The protein below binds the small molecule below.
Small molecule (SMILES): C[n+]1cn([C@@H]2O[C@H](COP(=O)(O)O)[C@@H](O)[C@H]2O)c2nc(N)[nH]c(=O)c21

Binding-site contacts:
Ligand atom O4' contacts residue TYR248 of chain 1.B at 4.0 Å.
Ligand atom N2 contacts residue GLU250 of chain 1.B at 3.1 Å (salt-bridge).
Ligand atom N1 contacts residue TYR248 of chain 1.B at 3.6 Å.
Ligand atom OP2 contacts residue ARG41 of chain 1.B at 3.5 Å (salt-bridge).
Ligand atom C2 contacts residue TYR248 of chain 1.B at 3.6 Å (hydrophobic).
Ligand atom C4' contacts residue HIS37 of chain 1.B at 4.0 Å.
Ligand atom O6 contacts residue TYR154 of chain 1.B at 3.9 Å.
Ligand atom C2 contacts residue GLU250 of chain 1.B at 3.4 Å.
Ligand atom O6 contacts residue TYR248 of chain 1.B at 3.7 Å.
Ligand atom OP2 contacts residue HIS37 of chain 1.B at 2.5 Å (h-bond).
Ligand atom OP1 contacts residue HIS37 of chain 1.B at 2.6 Å (h-bond).
Ligand atom O3' contacts residue ALA40 of chain 1.B at 4.0 Å.
Ligand atom C3' contacts residue ARG41 of chain 1.B at 3.7 Å.
Ligand atom CN7 contacts residue TYR248 of chain 1.B at 4.0 Å (hydrophobic).
Ligand atom CN7 contacts residue SAH1 of chain 1.Q at 3.8 Å.
Ligand atom O3' contacts residue ARG41 of chain 1.B at 3.4 Å (salt-bridge).
Ligand atom N9 contacts residue TYR248 of chain 1.B at 3.8 Å.
Ligand atom N1 contacts residue TYR154 of chain 1.B at 3.4 Å.
Ligand atom C8 contacts residue ASP152 of chain 1.B at 4.0 Å.
Ligand atom C5 contacts residue TYR248 of chain 1.B at 3.6 Å (hydrophobic).
Ligand atom OP2 contacts residue ASN35 of chain 1.B at 3.6 Å (h-bond).
Ligand atom O5' contacts residue HIS37 of chain 1.B at 2.7 Å (h-bond).
Ligand atom O2' contacts residue TYR285 of chain 1.B at 2.8 Å (h-bond).
Ligand atom C2' contacts residue ASP152 of chain 1.B at 3.6 Å.
Ligand atom C2 contacts residue TYR154 of chain 1.B at 3.5 Å (hydrophobic).
Ligand atom C6 contacts residue TYR248 of chain 1.B at 3.7 Å (hydrophobic).
Ligand atom O4' contacts residue VAL243 of chain 1.B at 3.8 Å.
Ligand atom O5' contacts residue ARG41 of chain 1.B at 3.2 Å (salt-bridge).
Ligand atom N3 contacts residue TYR248 of chain 1.B at 3.6 Å.
Ligand atom N2 contacts residue PHE241 of chain 1.B at 3.5 Å.
Ligand atom C6 contacts residue TYR154 of chain 1.B at 3.7 Å (hydrophobic).
Ligand atom P contacts residue HIS37 of chain 1.B at 1.5 Å.
Ligand atom N1 contacts residue GLU250 of chain 1.B at 2.7 Å (salt-bridge).
Ligand atom N3 contacts residue TYR154 of chain 1.B at 3.9 Å.
Ligand atom C8 contacts residue TYR248 of chain 1.B at 3.7 Å (hydrophobic).
Ligand atom C5' contacts residue HIS37 of chain 1.B at 3.3 Å.
Ligand atom O2' contacts residue ASP152 of chain 1.B at 3.6 Å (salt-bridge).
Ligand atom N7 contacts residue TYR248 of chain 1.B at 3.7 Å.
Ligand atom C4 contacts residue TYR248 of chain 1.B at 3.5 Å (hydrophobic).
Ligand atom C6 contacts residue GLU250 of chain 1.B at 3.9 Å.

Sequence of chain 1.B:
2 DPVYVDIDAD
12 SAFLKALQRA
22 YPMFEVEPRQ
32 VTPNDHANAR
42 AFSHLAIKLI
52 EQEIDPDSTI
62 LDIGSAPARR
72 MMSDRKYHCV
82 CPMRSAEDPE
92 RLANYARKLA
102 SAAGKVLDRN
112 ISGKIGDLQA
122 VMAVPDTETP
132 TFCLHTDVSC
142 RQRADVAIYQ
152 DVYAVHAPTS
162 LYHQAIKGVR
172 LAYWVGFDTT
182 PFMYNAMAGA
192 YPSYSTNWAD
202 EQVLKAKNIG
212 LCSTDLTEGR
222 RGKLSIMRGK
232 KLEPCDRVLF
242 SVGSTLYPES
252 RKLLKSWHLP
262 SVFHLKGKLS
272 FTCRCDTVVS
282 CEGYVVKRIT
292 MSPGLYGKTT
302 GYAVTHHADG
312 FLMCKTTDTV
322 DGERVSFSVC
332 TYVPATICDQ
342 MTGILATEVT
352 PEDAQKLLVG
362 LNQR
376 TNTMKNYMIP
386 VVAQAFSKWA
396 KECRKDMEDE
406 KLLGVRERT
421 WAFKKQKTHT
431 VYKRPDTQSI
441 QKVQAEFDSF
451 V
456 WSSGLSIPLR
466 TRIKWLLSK